Binding-site contacts:
Ligand atom N10 contacts residue VAL208 of chain 1.A at 4.1 Å.
Ligand atom C14 contacts residue THR316 of chain 1.A at 4.3 Å.
Ligand atom C13 contacts residue TYR218 of chain 1.A at 3.7 Å (hydrophobic).
Ligand atom C5 contacts residue THR316 of chain 1.A at 4.1 Å.
Ligand atom C5 contacts residue ALA315 of chain 1.A at 4.0 Å (hydrophobic).
Ligand atom N7 contacts residue VAL208 of chain 1.A at 3.7 Å.
Ligand atom N9 contacts residue HIS207 of chain 1.A at 4.2 Å.
Ligand atom O11 contacts residue TYR218 of chain 1.A at 3.5 Å.
Ligand atom C5 contacts residue GLY317 of chain 1.A at 4.4 Å.
Ligand atom C3 contacts residue TYR218 of chain 1.A at 4.2 Å (hydrophobic).
Ligand atom C14 contacts residue ALA315 of chain 1.A at 3.7 Å (hydrophobic).
Ligand atom N1 contacts residue ALA315 of chain 1.A at 4.4 Å.
Ligand atom N8 contacts residue VAL208 of chain 1.A at 3.5 Å.
Ligand atom N2 contacts residue GLY317 of chain 1.A at 4.0 Å.
Ligand atom C6 contacts residue GLY317 of chain 1.A at 3.9 Å.
Ligand atom N10 contacts residue GLY317 of chain 1.A at 2.9 Å (h-bond).
Ligand atom C12 contacts residue ASN149 of chain 1.A at 3.8 Å.
Ligand atom N10 contacts residue THR316 of chain 1.A at 3.9 Å.
Ligand atom N2 contacts residue THR316 of chain 1.A at 4.2 Å.
Ligand atom N9 contacts residue GLY317 of chain 1.A at 4.0 Å.
Ligand atom N1 contacts residue GLY317 of chain 1.A at 3.3 Å (h-bond).
Ligand atom N8 contacts residue SER209 of chain 1.A at 2.9 Å (h-bond).
Ligand atom N1 contacts residue THR316 of chain 1.A at 3.5 Å.
Ligand atom C6 contacts residue THR316 of chain 1.A at 4.5 Å.
Ligand atom C13 contacts residue ASN149 of chain 1.A at 3.3 Å.
Ligand atom N7 contacts residue SER209 of chain 1.A at 3.9 Å.
Ligand atom N9 contacts residue SER209 of chain 1.A at 3.5 Å (h-bond).
Ligand atom N9 contacts residue VAL208 of chain 1.A at 3.5 Å.
Ligand atom C6 contacts residue VAL208 of chain 1.A at 4.0 Å (hydrophobic).

The protein below binds the small molecule below.
Small molecule (SMILES): CCc1c(C)[nH]n(-c2nnn[nH]2)c1=O

Sequence of chain 1.A:
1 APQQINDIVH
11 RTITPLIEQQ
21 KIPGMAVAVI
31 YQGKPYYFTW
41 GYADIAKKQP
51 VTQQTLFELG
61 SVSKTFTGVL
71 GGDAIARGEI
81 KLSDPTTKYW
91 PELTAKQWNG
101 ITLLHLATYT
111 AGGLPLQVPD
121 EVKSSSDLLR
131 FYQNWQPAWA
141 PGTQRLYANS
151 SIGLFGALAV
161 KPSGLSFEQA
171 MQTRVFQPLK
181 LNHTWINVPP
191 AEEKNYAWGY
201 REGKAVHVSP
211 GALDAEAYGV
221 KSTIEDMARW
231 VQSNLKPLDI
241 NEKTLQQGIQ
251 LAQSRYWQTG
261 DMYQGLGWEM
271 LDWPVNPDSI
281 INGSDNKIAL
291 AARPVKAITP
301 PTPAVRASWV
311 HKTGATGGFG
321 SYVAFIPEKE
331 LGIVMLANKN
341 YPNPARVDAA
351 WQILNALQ